Sequence of chain 1.A:
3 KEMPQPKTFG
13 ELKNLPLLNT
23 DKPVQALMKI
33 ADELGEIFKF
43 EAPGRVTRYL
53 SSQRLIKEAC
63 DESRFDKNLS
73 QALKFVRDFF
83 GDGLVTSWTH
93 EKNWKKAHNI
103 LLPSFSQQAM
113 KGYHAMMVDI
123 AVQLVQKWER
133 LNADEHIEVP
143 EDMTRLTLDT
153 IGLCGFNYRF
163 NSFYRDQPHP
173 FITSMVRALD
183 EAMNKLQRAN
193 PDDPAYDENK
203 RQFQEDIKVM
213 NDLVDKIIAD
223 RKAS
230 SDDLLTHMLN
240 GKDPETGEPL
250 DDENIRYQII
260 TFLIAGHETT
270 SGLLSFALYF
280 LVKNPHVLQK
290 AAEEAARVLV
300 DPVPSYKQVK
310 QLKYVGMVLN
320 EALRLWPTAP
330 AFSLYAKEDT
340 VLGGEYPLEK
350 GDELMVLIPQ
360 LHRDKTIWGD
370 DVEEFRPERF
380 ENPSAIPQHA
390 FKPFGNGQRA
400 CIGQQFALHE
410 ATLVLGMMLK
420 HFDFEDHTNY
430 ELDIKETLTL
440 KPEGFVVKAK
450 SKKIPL

The protein below binds the small molecule below.
Small molecule (SMILES): COc1ccc2nc(SCc3ncc(C)c(OC)c3C)[nH]c2c1

Binding-site contacts:
Ligand atom CZ2 contacts residue VAL26 of chain 1.A at 3.5 Å (hydrophobic).
Ligand atom CE3 contacts residue MET354 of chain 1.A at 4.1 Å (hydrophobic).
Ligand atom O3 contacts residue LEU188 of chain 1.A at 3.7 Å.
Ligand atom CF1 contacts residue LEU437 of chain 1.A at 3.7 Å (hydrophobic).
Ligand atom N1 contacts residue ALA328 of chain 1.A at 3.7 Å.
Ligand atom S contacts residue LEU437 of chain 1.A at 3.9 Å.
Ligand atom CE2 contacts residue ALA328 of chain 1.A at 3.7 Å (hydrophobic).
Ligand atom S contacts residue ALA328 of chain 1.A at 4.0 Å.
Ligand atom CF1 contacts residue PRO329 of chain 1.A at 4.1 Å (hydrophobic).
Ligand atom NE1 contacts residue PRO329 of chain 1.A at 3.9 Å.
Ligand atom NV contacts residue ALA330 of chain 1.A at 4.0 Å.
Ligand atom CX2 contacts residue ALA330 of chain 1.A at 4.0 Å (hydrophobic).
Ligand atom CH2 contacts residue VAL26 of chain 1.A at 4.1 Å (hydrophobic).
Ligand atom O3 contacts residue TYR51 of chain 1.A at 3.8 Å.
Ligand atom S contacts residue ALA330 of chain 1.A at 4.1 Å.
Ligand atom C2 contacts residue ALA264 of chain 1.A at 3.9 Å (hydrophobic).
Ligand atom C4 contacts residue LEU188 of chain 1.A at 3.9 Å (hydrophobic).
Ligand atom O2 contacts residue PHE82 of chain 1.A at 4.0 Å.
Ligand atom CH2 contacts residue LEU188 of chain 1.A at 3.8 Å (hydrophobic).
Ligand atom CE3 contacts residue ALA74 of chain 1.A at 3.6 Å (hydrophobic).
Ligand atom CS2 contacts residue LEU437 of chain 1.A at 3.8 Å (hydrophobic).
Ligand atom C4 contacts residue LEU29 of chain 1.A at 4.1 Å (hydrophobic).
Ligand atom C2 contacts residue THR438 of chain 1.A at 4.1 Å.
Ligand atom C4 contacts residue TYR51 of chain 1.A at 3.2 Å (hydrophobic).
Ligand atom S contacts residue PRO329 of chain 1.A at 3.7 Å.
Ligand atom CS2 contacts residue VAL26 of chain 1.A at 4.1 Å (hydrophobic).
Ligand atom C1 contacts residue VAL87 of chain 1.A at 4.1 Å (hydrophobic).
Ligand atom CB contacts residue ALA330 of chain 1.A at 4.1 Å (hydrophobic).
Ligand atom CZ contacts residue VAL87 of chain 1.A at 4.1 Å (hydrophobic).
Ligand atom NV contacts residue ALA74 of chain 1.A at 4.1 Å.
Ligand atom N1 contacts residue HEM1 of chain 1.C at 4.2 Å.
Ligand atom C1 contacts residue HEM1 of chain 1.C at 3.7 Å.
Ligand atom CZ2 contacts residue LEU437 of chain 1.A at 4.1 Å (hydrophobic).
Ligand atom N1 contacts residue ALA330 of chain 1.A at 4.2 Å.
Ligand atom CE1 contacts residue VAL87 of chain 1.A at 4.1 Å (hydrophobic).
Ligand atom CE2 contacts residue HEM1 of chain 1.C at 3.7 Å.
Ligand atom CZ3 contacts residue LEU188 of chain 1.A at 3.9 Å (hydrophobic).
Ligand atom CX2 contacts residue ALA74 of chain 1.A at 3.8 Å (hydrophobic).
Ligand atom C1 contacts residue ALA264 of chain 1.A at 3.9 Å (hydrophobic).
Ligand atom NE1 contacts residue LEU437 of chain 1.A at 2.8 Å (h-bond).